Sequence of chain 3.C:
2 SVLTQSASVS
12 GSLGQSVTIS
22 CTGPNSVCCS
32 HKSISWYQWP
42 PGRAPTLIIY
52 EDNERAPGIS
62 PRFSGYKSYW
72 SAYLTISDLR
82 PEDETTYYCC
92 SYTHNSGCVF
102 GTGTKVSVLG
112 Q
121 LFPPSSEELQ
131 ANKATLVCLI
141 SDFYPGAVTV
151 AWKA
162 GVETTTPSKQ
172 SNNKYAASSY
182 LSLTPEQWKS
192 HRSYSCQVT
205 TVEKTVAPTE

A protein and the small-molecule ligand that binds it are described below.
Small molecule (SMILES): CC(=O)N[C@H]1[C@H](O[C@H]2[C@H](O)[C@@H](NC(C)=O)CO[C@@H]2CO)O[C@H](CO)[C@@H](O[C@@H]2O[C@H](CO[C@H]3O[C@H](CO[C@H]4O[C@H](CO)[C@@H](O)[C@H](O)[C@@H]4O)[C@@H](O)[C@H](O[C@H]4O[C@H](CO)[C@@H](O)[C@H](O)[C@@H]4O)[C@@H]3O)[C@@H](O)[C@H](O[C@H]3O[C@H](CO)[C@@H](O)[C@H](O)[C@@H]3O)[C@@H]2O)[C@@H]1O

Sequence of chain 3.D:
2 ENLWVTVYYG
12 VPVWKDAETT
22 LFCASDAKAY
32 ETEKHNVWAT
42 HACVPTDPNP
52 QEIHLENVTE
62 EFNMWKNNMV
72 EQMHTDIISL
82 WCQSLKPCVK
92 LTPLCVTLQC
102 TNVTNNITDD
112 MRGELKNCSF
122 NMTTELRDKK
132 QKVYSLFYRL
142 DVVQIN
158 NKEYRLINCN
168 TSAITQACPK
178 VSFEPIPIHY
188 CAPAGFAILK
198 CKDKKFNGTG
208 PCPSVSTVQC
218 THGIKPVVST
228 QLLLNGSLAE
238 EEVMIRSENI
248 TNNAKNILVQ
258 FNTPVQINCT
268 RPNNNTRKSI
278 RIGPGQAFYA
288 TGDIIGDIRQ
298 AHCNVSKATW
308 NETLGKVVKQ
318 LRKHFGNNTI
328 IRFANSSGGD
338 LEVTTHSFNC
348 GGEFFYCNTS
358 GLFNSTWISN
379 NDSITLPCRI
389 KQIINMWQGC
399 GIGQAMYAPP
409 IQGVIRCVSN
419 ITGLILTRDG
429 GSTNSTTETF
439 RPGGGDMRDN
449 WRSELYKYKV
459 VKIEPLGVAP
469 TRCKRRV

Sequence of chain 3.A:
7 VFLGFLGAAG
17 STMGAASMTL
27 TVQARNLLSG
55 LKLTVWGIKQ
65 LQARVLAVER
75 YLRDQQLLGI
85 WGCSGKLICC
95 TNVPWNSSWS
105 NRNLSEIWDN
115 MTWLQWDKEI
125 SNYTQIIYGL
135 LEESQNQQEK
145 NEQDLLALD

Sequence of chain 3.B:
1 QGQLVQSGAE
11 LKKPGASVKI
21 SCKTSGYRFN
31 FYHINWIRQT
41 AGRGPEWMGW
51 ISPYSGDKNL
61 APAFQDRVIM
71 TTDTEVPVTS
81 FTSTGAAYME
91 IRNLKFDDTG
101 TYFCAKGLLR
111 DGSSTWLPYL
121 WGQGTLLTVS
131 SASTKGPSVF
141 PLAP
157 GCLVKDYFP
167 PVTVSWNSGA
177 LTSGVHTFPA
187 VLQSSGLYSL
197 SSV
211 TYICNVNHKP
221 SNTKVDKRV

Binding-site contacts:
Ligand atom O3 contacts residue HIS33 of chain 3.B at 3.1 Å.
Ligand atom O7 contacts residue ASN58 of chain 3.D at 3.2 Å (h-bond).
Ligand atom O5 contacts residue GLY112 of chain 3.B at 3.7 Å.
Ligand atom C5 contacts residue ASN58 of chain 3.D at 3.5 Å.
Ligand atom O7 contacts residue ASN30 of chain 3.B at 3.7 Å.
Ligand atom O3 contacts residue HIS95 of chain 3.C at 3.9 Å.
Ligand atom C5 contacts residue ASP57 of chain 3.B at 3.7 Å.
Ligand atom O7 contacts residue PHE31 of chain 3.B at 3.2 Å (h-bond).
Ligand atom O3 contacts residue GLY112 of chain 3.B at 3.8 Å.
Ligand atom C7 contacts residue ASN58 of chain 3.D at 3.4 Å.
Ligand atom C4 contacts residue ASP57 of chain 3.B at 3.5 Å.
Ligand atom O2 contacts residue GLY112 of chain 3.B at 2.7 Å (h-bond).
Ligand atom O7 contacts residue SER17 of chain 3.A at 2.4 Å (h-bond).
Ligand atom C3 contacts residue HIS95 of chain 3.C at 3.8 Å.
Ligand atom O6 contacts residue SER113 of chain 3.B at 3.0 Å (h-bond).
Ligand atom O3 contacts residue THR115 of chain 3.B at 3.8 Å.
Ligand atom O4 contacts residue HIS95 of chain 3.C at 3.2 Å.
Ligand atom C2 contacts residue ASN58 of chain 3.D at 2.5 Å.
Ligand atom C6 contacts residue SER113 of chain 3.B at 3.6 Å.
Ligand atom C6 contacts residue PHE31 of chain 3.B at 3.8 Å (hydrophobic).
Ligand atom C7 contacts residue PHE31 of chain 3.B at 3.8 Å (hydrophobic).
Ligand atom C6 contacts residue ARG110 of chain 3.B at 3.0 Å.
Ligand atom O5 contacts residue ARG110 of chain 3.B at 3.7 Å.
Ligand atom C3 contacts residue ARG110 of chain 3.B at 3.4 Å.
Ligand atom C5 contacts residue ARG110 of chain 3.B at 3.7 Å.
Ligand atom C8 contacts residue PHE31 of chain 3.B at 3.7 Å (hydrophobic).
Ligand atom C6 contacts residue GLY112 of chain 3.B at 3.8 Å.
Ligand atom C2 contacts residue GLY112 of chain 3.B at 3.8 Å.
Ligand atom O6 contacts residue GLY112 of chain 3.B at 2.6 Å.
Ligand atom O3 contacts residue ASN96 of chain 3.C at 3.6 Å (h-bond).
Ligand atom O4 contacts residue ASP57 of chain 3.B at 2.5 Å (salt-bridge).
Ligand atom O6 contacts residue ARG110 of chain 3.B at 2.1 Å (salt-bridge).
Ligand atom C8 contacts residue ARG110 of chain 3.B at 2.7 Å.
Ligand atom C7 contacts residue SER17 of chain 3.A at 3.4 Å.
Ligand atom O5 contacts residue ASN58 of chain 3.D at 2.1 Å (h-bond).
Ligand atom C1 contacts residue ASN58 of chain 3.D at 1.4 Å.
Ligand atom C3 contacts residue ASN58 of chain 3.D at 3.7 Å.
Ligand atom N2 contacts residue ASN58 of chain 3.D at 3.1 Å (h-bond).
Ligand atom C1 contacts residue ARG110 of chain 3.B at 3.5 Å.
Ligand atom C3 contacts residue ASP57 of chain 3.B at 3.7 Å.